A protein and the small-molecule ligand that binds it are described below.
Small molecule (SMILES): CN(Cc1cnc2nc(N)nc(N)c2n1)c1ccc(C(=O)N[C@@H](CCC(=O)O)C(=O)O)cc1

Binding-site contacts:
Ligand atom N1 contacts residue ALA11 of chain 1.C at 3.4 Å.
Ligand atom C2 contacts residue ASP32 of chain 1.C at 3.3 Å.
Ligand atom NA2 contacts residue ALA11 of chain 1.C at 3.4 Å.
Ligand atom C4 contacts residue VAL9 of chain 1.C at 3.6 Å (hydrophobic).
Ligand atom C4A contacts residue NDP1 of chain 1.N at 3.0 Å.
Ligand atom O1 contacts residue SER37 of chain 1.C at 3.1 Å (h-bond).
Ligand atom N8 contacts residue ASP32 of chain 1.C at 3.6 Å.
Ligand atom N8 contacts residue LEU33 of chain 1.C at 3.6 Å.
Ligand atom N1 contacts residue ASP32 of chain 1.C at 2.9 Å (salt-bridge).
Ligand atom NA4 contacts residue VAL9 of chain 1.C at 2.6 Å (h-bond).
Ligand atom NA2 contacts residue VAL10 of chain 1.C at 3.7 Å.
Ligand atom O2 contacts residue SER37 of chain 1.C at 2.9 Å (h-bond).
Ligand atom O1 contacts residue ARG70 of chain 1.C at 2.8 Å (salt-bridge).
Ligand atom C9 contacts residue NDP1 of chain 1.N at 3.7 Å.
Ligand atom C8A contacts residue ASP32 of chain 1.C at 3.7 Å.
Ligand atom N5 contacts residue NDP1 of chain 1.N at 3.3 Å (h-bond).
Ligand atom C2 contacts residue ALA11 of chain 1.C at 3.5 Å (hydrophobic).
Ligand atom CT contacts residue SER37 of chain 1.C at 2.9 Å.
Ligand atom NA2 contacts residue ASP32 of chain 1.C at 2.6 Å (salt-bridge).
Ligand atom N3 contacts residue PHE36 of chain 1.C at 3.7 Å.
Ligand atom CA contacts residue SER37 of chain 1.C at 3.6 Å.
Ligand atom C14 contacts residue ILE62 of chain 1.C at 3.5 Å (hydrophobic).
Ligand atom CM contacts residue THR58 of chain 1.C at 3.5 Å.
Ligand atom N contacts residue LEU67 of chain 1.C at 3.6 Å.
Ligand atom C7 contacts residue LEU25 of chain 1.C at 3.5 Å (hydrophobic).
Ligand atom C8A contacts residue NDP1 of chain 1.N at 3.5 Å.
Ligand atom NA4 contacts residue PHE36 of chain 1.C at 3.2 Å.
Ligand atom C4 contacts residue NDP1 of chain 1.N at 3.2 Å.
Ligand atom C4 contacts residue PHE36 of chain 1.C at 3.4 Å (hydrophobic).
Ligand atom CB contacts residue SER37 of chain 1.C at 3.1 Å.
Ligand atom CT contacts residue ARG70 of chain 1.C at 3.4 Å.
Ligand atom N3 contacts residue VAL10 of chain 1.C at 3.5 Å (h-bond).
Ligand atom O1 contacts residue LEU67 of chain 1.C at 3.4 Å.
Ligand atom OE1 contacts residue SER37 of chain 1.C at 3.4 Å (h-bond).
Ligand atom O2 contacts residue ARG70 of chain 1.C at 3.2 Å (salt-bridge).
Ligand atom NA4 contacts residue TYR119 of chain 1.C at 3.6 Å.
Ligand atom NA2 contacts residue THR134 of chain 1.C at 3.0 Å (h-bond).
Ligand atom NA4 contacts residue CYS113 of chain 1.C at 3.3 Å.
Ligand atom NA4 contacts residue NDP1 of chain 1.N at 3.7 Å.
Ligand atom N3 contacts residue VAL9 of chain 1.C at 3.5 Å.

Sequence of chain 1.C:
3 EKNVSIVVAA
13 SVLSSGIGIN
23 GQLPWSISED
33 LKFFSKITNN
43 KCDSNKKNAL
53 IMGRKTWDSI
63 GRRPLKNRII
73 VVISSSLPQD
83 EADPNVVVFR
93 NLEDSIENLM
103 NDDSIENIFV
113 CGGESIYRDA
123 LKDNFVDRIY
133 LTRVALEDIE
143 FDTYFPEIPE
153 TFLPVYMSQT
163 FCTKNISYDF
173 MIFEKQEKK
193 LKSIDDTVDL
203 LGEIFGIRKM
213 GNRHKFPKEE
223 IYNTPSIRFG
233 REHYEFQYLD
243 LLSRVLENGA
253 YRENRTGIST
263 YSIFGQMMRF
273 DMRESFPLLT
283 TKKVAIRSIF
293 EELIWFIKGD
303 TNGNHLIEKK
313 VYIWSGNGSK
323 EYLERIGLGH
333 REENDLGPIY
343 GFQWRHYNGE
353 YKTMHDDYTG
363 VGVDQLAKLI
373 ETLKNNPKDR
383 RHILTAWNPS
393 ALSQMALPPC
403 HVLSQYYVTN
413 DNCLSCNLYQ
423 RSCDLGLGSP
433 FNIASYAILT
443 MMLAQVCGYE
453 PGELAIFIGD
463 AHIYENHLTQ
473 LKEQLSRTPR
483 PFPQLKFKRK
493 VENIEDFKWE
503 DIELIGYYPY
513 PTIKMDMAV